Sequence of chain 1.C:
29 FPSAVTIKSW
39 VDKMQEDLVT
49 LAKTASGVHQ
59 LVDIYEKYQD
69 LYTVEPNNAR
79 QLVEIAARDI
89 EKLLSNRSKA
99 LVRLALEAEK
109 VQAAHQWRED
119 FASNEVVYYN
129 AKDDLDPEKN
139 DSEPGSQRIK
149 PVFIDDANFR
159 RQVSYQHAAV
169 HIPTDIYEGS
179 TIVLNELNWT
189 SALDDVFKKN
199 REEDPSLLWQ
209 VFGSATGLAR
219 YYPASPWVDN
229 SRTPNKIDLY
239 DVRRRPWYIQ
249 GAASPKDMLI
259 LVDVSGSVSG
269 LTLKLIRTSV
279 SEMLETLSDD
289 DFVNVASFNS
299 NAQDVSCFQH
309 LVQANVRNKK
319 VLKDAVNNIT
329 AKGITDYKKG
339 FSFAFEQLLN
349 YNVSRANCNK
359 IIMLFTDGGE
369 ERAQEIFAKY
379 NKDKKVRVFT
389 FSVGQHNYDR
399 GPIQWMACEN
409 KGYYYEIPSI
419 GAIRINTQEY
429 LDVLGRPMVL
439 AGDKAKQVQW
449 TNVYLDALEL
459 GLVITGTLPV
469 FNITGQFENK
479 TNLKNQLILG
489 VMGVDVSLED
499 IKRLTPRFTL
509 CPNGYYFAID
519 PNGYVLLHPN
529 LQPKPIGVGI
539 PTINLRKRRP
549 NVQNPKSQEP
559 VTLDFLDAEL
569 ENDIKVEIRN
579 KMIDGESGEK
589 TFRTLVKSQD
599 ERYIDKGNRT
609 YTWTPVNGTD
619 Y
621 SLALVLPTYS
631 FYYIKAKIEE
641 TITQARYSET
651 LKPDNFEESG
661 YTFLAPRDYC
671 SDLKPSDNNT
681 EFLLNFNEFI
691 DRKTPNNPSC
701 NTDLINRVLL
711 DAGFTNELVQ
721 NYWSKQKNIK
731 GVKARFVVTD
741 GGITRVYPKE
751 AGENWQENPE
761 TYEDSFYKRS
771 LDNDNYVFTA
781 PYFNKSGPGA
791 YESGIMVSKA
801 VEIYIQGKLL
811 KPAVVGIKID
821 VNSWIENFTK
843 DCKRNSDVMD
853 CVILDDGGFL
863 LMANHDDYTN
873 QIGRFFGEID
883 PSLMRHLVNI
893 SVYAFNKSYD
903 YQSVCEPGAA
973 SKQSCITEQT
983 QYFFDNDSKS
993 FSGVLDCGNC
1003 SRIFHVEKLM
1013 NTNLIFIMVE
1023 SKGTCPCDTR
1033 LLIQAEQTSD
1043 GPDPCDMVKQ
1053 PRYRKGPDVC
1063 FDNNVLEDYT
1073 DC

Binding-site contacts:
Ligand atom C4 contacts residue ASN186 of chain 1.C at 4.3 Å.
Ligand atom O6 contacts residue ASN122 of chain 1.C at 4.2 Å.
Ligand atom C8 contacts residue ASN122 of chain 1.C at 3.3 Å.
Ligand atom C7 contacts residue ASN186 of chain 1.C at 3.1 Å.
Ligand atom C8 contacts residue TRP187 of chain 1.C at 3.7 Å (hydrophobic).
Ligand atom N2 contacts residue TRP187 of chain 1.C at 4.5 Å.
Ligand atom C3 contacts residue ASN186 of chain 1.C at 3.8 Å.
Ligand atom C8 contacts residue ASN186 of chain 1.C at 3.2 Å.
Ligand atom C5 contacts residue ARG116 of chain 1.C at 3.4 Å.
Ligand atom C5 contacts residue ASN186 of chain 1.C at 3.6 Å.
Ligand atom C6 contacts residue ARG116 of chain 1.C at 3.2 Å.
Ligand atom C6 contacts residue ASN122 of chain 1.C at 4.3 Å.
Ligand atom O5 contacts residue ASN186 of chain 1.C at 2.4 Å (h-bond).
Ligand atom C8 contacts residue ALA190 of chain 1.C at 4.0 Å (hydrophobic).
Ligand atom O7 contacts residue ASN186 of chain 1.C at 3.8 Å.
Ligand atom O6 contacts residue ARG116 of chain 1.C at 3.4 Å (salt-bridge).
Ligand atom O7 contacts residue SER189 of chain 1.C at 4.5 Å.
Ligand atom C1 contacts residue ASN186 of chain 1.C at 1.4 Å.
Ligand atom C8 contacts residue VAL109 of chain 1.C at 4.2 Å (hydrophobic).
Ligand atom O5 contacts residue ARG116 of chain 1.C at 2.6 Å (salt-bridge).
Ligand atom C2 contacts residue ASN186 of chain 1.C at 2.5 Å.
Ligand atom C1 contacts residue ARG116 of chain 1.C at 3.6 Å.
Ligand atom N2 contacts residue ASN186 of chain 1.C at 2.9 Å (h-bond).

A small-molecule ligand and the protein it binds are described below.
Small molecule (SMILES): CC(=O)N[C@H]1[C@H](O[C@H]2[C@H](O)[C@@H](NC(C)=O)CO[C@@H]2CO)O[C@H](CO)[C@@H](O[C@@H]2O[C@H](CO)[C@@H](O)[C@H](O)[C@@H]2O)[C@@H]1O